A protein and the small-molecule ligand that binds it are described below.
Small molecule (SMILES): Nc1ncnc2c1ncn2[C@@H]1O[C@H](CO[P](=O)(O)O[P](=O)(O)NP(=O)(O)O)[C@@H](O)[C@H]1O

Sequence of chain 1.A:
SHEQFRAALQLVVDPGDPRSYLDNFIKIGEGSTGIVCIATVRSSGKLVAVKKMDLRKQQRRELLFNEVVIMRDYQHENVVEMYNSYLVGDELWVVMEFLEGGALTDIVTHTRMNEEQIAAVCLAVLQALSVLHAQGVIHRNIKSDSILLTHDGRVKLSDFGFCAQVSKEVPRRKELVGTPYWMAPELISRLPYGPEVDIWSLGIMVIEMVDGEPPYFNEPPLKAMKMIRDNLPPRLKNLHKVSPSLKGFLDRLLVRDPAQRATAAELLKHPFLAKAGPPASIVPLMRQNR

Binding-site contacts:
Ligand atom C2 contacts residue PHE152 of chain 1.A at 3.6 Å (hydrophobic).
Ligand atom C6 contacts residue MET150 of chain 1.A at 4.3 Å (hydrophobic).
Ligand atom C6 contacts residue VAL90 of chain 1.A at 4.5 Å (hydrophobic).
Ligand atom N3 contacts residue ILE82 of chain 1.A at 3.3 Å.
Ligand atom N6 contacts residue LEU202 of chain 1.A at 3.7 Å.
Ligand atom N1 contacts residue LEU202 of chain 1.A at 4.2 Å.
Ligand atom N9 contacts residue LEU202 of chain 1.A at 4.2 Å.
Ligand atom N7 contacts residue LEU202 of chain 1.A at 3.5 Å.
Ligand atom C5 contacts residue MET150 of chain 1.A at 4.5 Å (hydrophobic).
Ligand atom N1 contacts residue PHE152 of chain 1.A at 3.7 Å.
Ligand atom C5 contacts residue LEU202 of chain 1.A at 3.4 Å (hydrophobic).
Ligand atom C4 contacts residue LEU202 of chain 1.A at 4.0 Å (hydrophobic).
Ligand atom N9 contacts residue VAL90 of chain 1.A at 4.0 Å.
Ligand atom N6 contacts residue VAL134 of chain 1.A at 4.4 Å.
Ligand atom C6 contacts residue ALA103 of chain 1.A at 3.9 Å (hydrophobic).
Ligand atom N6 contacts residue LEU153 of chain 1.A at 4.2 Å.
Ligand atom N9 contacts residue ILE82 of chain 1.A at 4.3 Å.
Ligand atom N7 contacts residue MET150 of chain 1.A at 4.2 Å.
Ligand atom C2 contacts residue LEU153 of chain 1.A at 3.2 Å (hydrophobic).
Ligand atom N3 contacts residue LEU153 of chain 1.A at 3.9 Å.
Ligand atom C2 contacts residue ILE82 of chain 1.A at 3.8 Å (hydrophobic).
Ligand atom C6 contacts residue GLU151 of chain 1.A at 4.0 Å.
Ligand atom C6 contacts residue LEU153 of chain 1.A at 4.0 Å (hydrophobic).
Ligand atom C4 contacts residue VAL90 of chain 1.A at 4.0 Å (hydrophobic).
Ligand atom C4 contacts residue ILE82 of chain 1.A at 3.9 Å (hydrophobic).
Ligand atom C5 contacts residue VAL90 of chain 1.A at 3.8 Å (hydrophobic).
Ligand atom N6 contacts residue GLU151 of chain 1.A at 3.1 Å (salt-bridge).
Ligand atom N7 contacts residue VAL90 of chain 1.A at 3.8 Å.
Ligand atom C6 contacts residue LEU202 of chain 1.A at 3.5 Å (hydrophobic).
Ligand atom N1 contacts residue ALA103 of chain 1.A at 4.0 Å.
Ligand atom C8 contacts residue LEU202 of chain 1.A at 4.2 Å (hydrophobic).
Ligand atom N1 contacts residue LEU153 of chain 1.A at 3.0 Å (h-bond).
Ligand atom C8 contacts residue VAL90 of chain 1.A at 3.8 Å (hydrophobic).
Ligand atom N6 contacts residue ALA103 of chain 1.A at 3.7 Å.
Ligand atom N1 contacts residue GLU151 of chain 1.A at 4.0 Å.
Ligand atom N6 contacts residue MET150 of chain 1.A at 3.6 Å.